Binding-site contacts:
Ligand atom CE2 contacts residue GLY35 of chain 1.A at 3.5 Å.
Ligand atom CB contacts residue GLN49 of chain 1.A at 3.6 Å.
Ligand atom CE2 contacts residue MET31 of chain 1.A at 3.5 Å (hydrophobic).
Ligand atom CD2 contacts residue VAL70 of chain 1.A at 3.7 Å (hydrophobic).
Ligand atom CZ2 contacts residue GLY35 of chain 1.A at 3.7 Å.
Ligand atom CD2 contacts residue TYR77 of chain 1.A at 3.4 Å (hydrophobic).
Ligand atom O contacts residue VAL70 of chain 1.A at 3.5 Å.
Ligand atom CD1 contacts residue GLN49 of chain 1.A at 3.5 Å.
Ligand atom CZ2 contacts residue MET31 of chain 1.A at 3.5 Å (hydrophobic).
Ligand atom CZ contacts residue ILE38 of chain 1.A at 3.4 Å (hydrophobic).
Ligand atom CZ3 contacts residue LEU76 of chain 1.A at 3.7 Å (hydrophobic).
Ligand atom CD2 contacts residue MET39 of chain 1.A at 3.2 Å (hydrophobic).
Ligand atom CH2 contacts residue LEU76 of chain 1.A at 3.6 Å (hydrophobic).
Ligand atom O contacts residue LYS28 of chain 1.A at 3.1 Å.
Ligand atom CA contacts residue GLN49 of chain 1.A at 3.5 Å.
Ligand atom O contacts residue GLN49 of chain 1.A at 3.5 Å.
Ligand atom C contacts residue GLN49 of chain 1.A at 3.5 Å.
Ligand atom CB contacts residue TYR44 of chain 1.A at 3.8 Å (hydrophobic).
Ligand atom CE2 contacts residue LYS71 of chain 1.A at 3.6 Å.
Ligand atom CD1 contacts residue HIS50 of chain 1.A at 3.6 Å.
Ligand atom CE2 contacts residue ILE38 of chain 1.A at 3.9 Å (hydrophobic).
Ligand atom CD1 contacts residue MET31 of chain 1.A at 3.7 Å (hydrophobic).
Ligand atom CG contacts residue HIS50 of chain 1.A at 3.9 Å.
Ligand atom CE2 contacts residue MET39 of chain 1.A at 3.4 Å (hydrophobic).
Ligand atom CB contacts residue MET31 of chain 1.A at 3.8 Å (hydrophobic).
Ligand atom NE1 contacts residue MET31 of chain 1.A at 2.9 Å (h-bond).
Ligand atom CE1 contacts residue HIS50 of chain 1.A at 3.8 Å.
Ligand atom O contacts residue TYR77 of chain 1.A at 3.5 Å (h-bond).
Ligand atom CE1 contacts residue ILE38 of chain 1.A at 3.5 Å (hydrophobic).
Ligand atom CA contacts residue GLN49 of chain 1.A at 3.2 Å.
Ligand atom C contacts residue VAL70 of chain 1.A at 3.6 Å (hydrophobic).
Ligand atom CE1 contacts residue VAL52 of chain 1.A at 3.8 Å (hydrophobic).
Ligand atom CG2 contacts residue MET31 of chain 1.A at 3.7 Å (hydrophobic).
Ligand atom CD1 contacts residue LEU76 of chain 1.A at 3.8 Å (hydrophobic).
Ligand atom NE1 contacts residue GLY35 of chain 1.A at 3.4 Å.
Ligand atom CE2 contacts residue GLY35 of chain 1.A at 3.5 Å.
Ligand atom CB contacts residue TYR77 of chain 1.A at 3.6 Å (hydrophobic).
Ligand atom CD1 contacts residue TYR44 of chain 1.A at 3.9 Å (hydrophobic).
Ligand atom N contacts residue GLN49 of chain 1.A at 2.8 Å (h-bond).
Ligand atom CG contacts residue MET39 of chain 1.A at 3.3 Å (hydrophobic).

The small molecule below binds the protein below.
Small molecule (SMILES): CC(C)C[C@H](NC(=O)[C@H](CCC(N)=O)NC(=O)[C@H](C)NC(=O)[C@H](CC1=CN=C2C=CC=CC12)NC(=O)[C@H](Cc1ccc(O)cc1)NC(=O)[C@H](CC1=NC=NC1)NC(=O)[C@H](CCC(=O)O)NC(=O)[C@H](Cc1ccccc1)NC(=O)[C@@H](NC(=O)[C@@H](N)CC(C)C)[C@@H](C)O)C(=O)N[C@H](C(=O)N[C@@H](CO)C(=O)O)[C@@H](C)O

Sequence of chain 1.A:
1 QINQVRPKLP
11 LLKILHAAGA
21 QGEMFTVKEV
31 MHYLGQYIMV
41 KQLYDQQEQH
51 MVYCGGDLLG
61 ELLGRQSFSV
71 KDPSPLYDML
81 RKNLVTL